The small molecule below binds the protein below.
Small molecule (SMILES): O=c1ccc(CN2CCN(C3CCC(O)(c4cccc(C(F)(F)F)c4)CC3)CC2)c[nH]1

Sequence of chain 1.B:
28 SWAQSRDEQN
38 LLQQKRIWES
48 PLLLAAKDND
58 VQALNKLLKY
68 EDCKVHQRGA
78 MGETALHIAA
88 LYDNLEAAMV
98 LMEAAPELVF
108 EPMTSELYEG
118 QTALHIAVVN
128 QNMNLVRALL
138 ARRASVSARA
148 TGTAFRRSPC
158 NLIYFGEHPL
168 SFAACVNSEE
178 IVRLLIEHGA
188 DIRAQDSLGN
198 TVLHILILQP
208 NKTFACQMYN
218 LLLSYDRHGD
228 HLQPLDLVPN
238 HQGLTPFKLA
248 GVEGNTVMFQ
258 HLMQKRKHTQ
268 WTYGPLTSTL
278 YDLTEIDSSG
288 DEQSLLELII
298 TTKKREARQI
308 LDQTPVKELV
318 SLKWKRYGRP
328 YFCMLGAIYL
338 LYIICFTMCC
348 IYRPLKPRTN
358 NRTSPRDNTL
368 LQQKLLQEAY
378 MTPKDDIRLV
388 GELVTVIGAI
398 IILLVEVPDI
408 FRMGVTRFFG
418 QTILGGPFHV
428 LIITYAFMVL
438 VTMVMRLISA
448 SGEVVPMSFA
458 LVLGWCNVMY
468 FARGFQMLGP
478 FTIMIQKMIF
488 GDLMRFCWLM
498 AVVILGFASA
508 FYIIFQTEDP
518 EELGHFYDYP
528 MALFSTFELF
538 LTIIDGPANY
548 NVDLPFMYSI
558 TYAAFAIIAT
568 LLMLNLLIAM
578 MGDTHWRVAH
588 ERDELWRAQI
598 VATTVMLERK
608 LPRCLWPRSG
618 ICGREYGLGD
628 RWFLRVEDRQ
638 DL

Sequence of chain 1.C:
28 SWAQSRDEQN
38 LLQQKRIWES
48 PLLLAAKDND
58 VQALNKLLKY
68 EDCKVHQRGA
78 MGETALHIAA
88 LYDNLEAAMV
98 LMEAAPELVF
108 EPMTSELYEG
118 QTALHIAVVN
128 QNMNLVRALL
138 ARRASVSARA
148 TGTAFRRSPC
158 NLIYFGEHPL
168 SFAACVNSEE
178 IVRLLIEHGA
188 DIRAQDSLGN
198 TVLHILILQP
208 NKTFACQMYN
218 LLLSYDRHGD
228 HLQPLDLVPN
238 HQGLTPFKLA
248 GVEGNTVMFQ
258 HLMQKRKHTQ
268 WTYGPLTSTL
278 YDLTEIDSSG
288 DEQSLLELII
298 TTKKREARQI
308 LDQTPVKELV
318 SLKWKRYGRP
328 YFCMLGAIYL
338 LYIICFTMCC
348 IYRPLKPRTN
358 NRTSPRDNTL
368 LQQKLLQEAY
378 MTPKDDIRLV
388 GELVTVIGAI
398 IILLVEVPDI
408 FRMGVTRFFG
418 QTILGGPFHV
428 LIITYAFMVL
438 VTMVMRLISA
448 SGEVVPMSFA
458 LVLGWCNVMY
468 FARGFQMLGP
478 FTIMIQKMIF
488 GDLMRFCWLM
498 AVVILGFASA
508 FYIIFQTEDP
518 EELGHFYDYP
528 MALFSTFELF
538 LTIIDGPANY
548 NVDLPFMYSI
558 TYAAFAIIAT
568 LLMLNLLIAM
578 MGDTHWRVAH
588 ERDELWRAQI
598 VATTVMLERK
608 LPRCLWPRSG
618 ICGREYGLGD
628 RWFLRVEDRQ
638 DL

Binding-site contacts:
Ligand atom C17 contacts residue GLY579 of chain 1.A at 3.5 Å.
Ligand atom C07 contacts residue TRP583 of chain 1.B at 4.1 Å (hydrophobic).
Ligand atom C19 contacts residue GLY579 of chain 1.A at 4.5 Å.
Ligand atom C17 contacts residue GLY579 of chain 1.B at 3.1 Å.
Ligand atom C17 contacts residue ASP580 of chain 1.B at 4.1 Å.
Ligand atom C16 contacts residue GLY579 of chain 1.A at 3.6 Å.
Ligand atom C16 contacts residue TRP583 of chain 1.B at 4.5 Å (hydrophobic).
Ligand atom C22 contacts residue TRP583 of chain 1.A at 3.5 Å (hydrophobic).
Ligand atom C15 contacts residue GLY579 of chain 1.A at 4.1 Å.
Ligand atom C20 contacts residue GLY579 of chain 1.C at 4.5 Å.
Ligand atom C11 contacts residue TRP583 of chain 1.D at 4.5 Å (hydrophobic).
Ligand atom F02 contacts residue GLY579 of chain 1.D at 3.2 Å.
Ligand atom O02 contacts residue TRP583 of chain 1.D at 3.3 Å (h-bond).
Ligand atom C07 contacts residue TRP583 of chain 1.C at 4.4 Å (hydrophobic).
Ligand atom C23 contacts residue TRP583 of chain 1.A at 3.8 Å (hydrophobic).
Ligand atom F02 contacts residue ILE575 of chain 1.D at 3.9 Å.
Ligand atom C13 contacts residue TRP583 of chain 1.C at 3.6 Å (hydrophobic).
Ligand atom C09 contacts residue TRP583 of chain 1.D at 4.2 Å (hydrophobic).
Ligand atom C18 contacts residue GLY579 of chain 1.A at 3.9 Å.
Ligand atom F01 contacts residue ILE575 of chain 1.C at 4.2 Å.
Ligand atom C16 contacts residue TRP583 of chain 1.A at 4.3 Å (hydrophobic).
Ligand atom C21 contacts residue GLY579 of chain 1.D at 4.1 Å.
Ligand atom F03 contacts residue ILE575 of chain 1.B at 4.2 Å.
Ligand atom C12 contacts residue TRP583 of chain 1.C at 3.4 Å (hydrophobic).
Ligand atom C08 contacts residue TRP583 of chain 1.B at 4.1 Å (hydrophobic).
Ligand atom C18 contacts residue GLY579 of chain 1.B at 3.7 Å.
Ligand atom F01 contacts residue GLY579 of chain 1.C at 3.2 Å.
Ligand atom C16 contacts residue GLY579 of chain 1.B at 3.6 Å.
Ligand atom O02 contacts residue GLY579 of chain 1.D at 3.5 Å (h-bond).
Ligand atom C15 contacts residue GLY579 of chain 1.B at 4.4 Å.
Ligand atom F01 contacts residue ILE575 of chain 1.D at 4.2 Å.
Ligand atom F02 contacts residue ILE575 of chain 1.A at 4.2 Å.
Ligand atom C21 contacts residue GLY579 of chain 1.C at 4.4 Å.
Ligand atom C13 contacts residue GLY579 of chain 1.C at 4.2 Å.
Ligand atom C20 contacts residue GLY579 of chain 1.D at 4.4 Å.

Sequence of chain 1.A:
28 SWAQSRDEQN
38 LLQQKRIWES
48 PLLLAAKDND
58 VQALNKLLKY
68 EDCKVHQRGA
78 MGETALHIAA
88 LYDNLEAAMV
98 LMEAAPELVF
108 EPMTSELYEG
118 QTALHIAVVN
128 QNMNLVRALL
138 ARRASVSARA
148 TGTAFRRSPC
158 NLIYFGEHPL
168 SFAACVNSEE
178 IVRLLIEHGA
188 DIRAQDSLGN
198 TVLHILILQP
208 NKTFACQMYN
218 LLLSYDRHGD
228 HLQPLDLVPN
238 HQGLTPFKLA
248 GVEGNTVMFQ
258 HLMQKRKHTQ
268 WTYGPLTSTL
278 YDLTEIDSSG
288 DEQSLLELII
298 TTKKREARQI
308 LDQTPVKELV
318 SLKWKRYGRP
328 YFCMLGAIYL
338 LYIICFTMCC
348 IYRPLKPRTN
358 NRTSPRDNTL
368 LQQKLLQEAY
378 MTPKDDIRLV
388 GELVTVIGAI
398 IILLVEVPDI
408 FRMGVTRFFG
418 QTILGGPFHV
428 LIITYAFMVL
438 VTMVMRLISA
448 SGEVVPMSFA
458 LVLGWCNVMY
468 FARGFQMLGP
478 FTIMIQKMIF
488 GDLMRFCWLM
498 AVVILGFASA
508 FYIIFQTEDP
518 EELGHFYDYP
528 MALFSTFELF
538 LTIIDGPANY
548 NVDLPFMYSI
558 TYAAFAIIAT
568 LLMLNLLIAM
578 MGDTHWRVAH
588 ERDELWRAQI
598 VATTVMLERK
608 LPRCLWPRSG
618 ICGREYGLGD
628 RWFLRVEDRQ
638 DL

Sequence of chain 1.D:
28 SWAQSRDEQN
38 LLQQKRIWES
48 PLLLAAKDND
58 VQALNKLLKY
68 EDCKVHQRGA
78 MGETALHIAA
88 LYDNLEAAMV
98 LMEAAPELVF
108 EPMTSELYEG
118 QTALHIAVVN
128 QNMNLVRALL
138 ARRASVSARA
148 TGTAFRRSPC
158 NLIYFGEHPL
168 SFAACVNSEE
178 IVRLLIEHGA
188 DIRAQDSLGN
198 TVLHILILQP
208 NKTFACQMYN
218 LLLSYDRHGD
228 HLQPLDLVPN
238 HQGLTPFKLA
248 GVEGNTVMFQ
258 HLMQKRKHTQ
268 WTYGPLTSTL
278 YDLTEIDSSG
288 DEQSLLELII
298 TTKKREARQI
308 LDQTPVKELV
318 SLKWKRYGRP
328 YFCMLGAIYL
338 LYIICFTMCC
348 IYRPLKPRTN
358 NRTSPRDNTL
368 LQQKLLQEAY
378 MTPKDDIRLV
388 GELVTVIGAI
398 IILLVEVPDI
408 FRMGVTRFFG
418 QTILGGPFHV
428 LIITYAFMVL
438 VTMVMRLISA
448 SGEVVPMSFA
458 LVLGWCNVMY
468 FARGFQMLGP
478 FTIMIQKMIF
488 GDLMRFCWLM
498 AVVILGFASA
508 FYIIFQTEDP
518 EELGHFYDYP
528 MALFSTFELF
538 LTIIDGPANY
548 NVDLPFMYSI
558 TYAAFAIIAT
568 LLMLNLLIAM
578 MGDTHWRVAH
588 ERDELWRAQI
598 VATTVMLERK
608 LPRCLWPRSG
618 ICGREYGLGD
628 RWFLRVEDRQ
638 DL